Binding-site contacts:
Ligand atom N7 contacts residue PRO36 of chain 1.A at 3.7 Å.
Ligand atom OP1 contacts residue ASN195 of chain 1.B at 3.5 Å (h-bond).
Ligand atom O5' contacts residue TYR226 of chain 1.B at 3.6 Å.
Ligand atom P contacts residue ARG51 of chain 1.B at 3.6 Å.
Ligand atom N1 contacts residue PRO218 of chain 1.B at 3.5 Å.
Ligand atom C8 contacts residue TYR226 of chain 1.B at 3.6 Å (hydrophobic).
Ligand atom N6 contacts residue PRO37 of chain 1.A at 3.0 Å (h-bond).
Ligand atom P contacts residue TYR197 of chain 1.B at 3.6 Å.
Ligand atom C2' contacts residue TYR226 of chain 1.B at 3.4 Å (hydrophobic).
Ligand atom N6 contacts residue PRO36 of chain 1.A at 3.4 Å (h-bond).
Ligand atom OP1 contacts residue ARG51 of chain 1.B at 2.9 Å (salt-bridge).
Ligand atom C2' contacts residue PRO255 of chain 1.B at 3.6 Å (hydrophobic).
Ligand atom OP2 contacts residue TYR226 of chain 1.B at 2.8 Å (h-bond).
Ligand atom C1' contacts residue PRO255 of chain 1.B at 3.6 Å (hydrophobic).
Ligand atom O4' contacts residue GLN48 of chain 1.B at 3.2 Å.
Ligand atom OP1 contacts residue MET82 of chain 1.B at 3.4 Å (h-bond).
Ligand atom C8 contacts residue ARG51 of chain 1.B at 3.5 Å.
Ligand atom C4 contacts residue LEU217 of chain 1.B at 3.7 Å (hydrophobic).
Ligand atom OP2 contacts residue ARG115 of chain 1.B at 3.5 Å (salt-bridge).
Ligand atom P contacts residue MET82 of chain 1.B at 3.5 Å.
Ligand atom C5 contacts residue ARG51 of chain 1.B at 3.6 Å.
Ligand atom P contacts residue TYR226 of chain 1.B at 3.6 Å.
Ligand atom C3' contacts residue TYR226 of chain 1.B at 3.3 Å (hydrophobic).
Ligand atom OP2 contacts residue MET82 of chain 1.B at 2.7 Å (h-bond).
Ligand atom OP1 contacts residue GLY83 of chain 1.B at 3.4 Å (h-bond).
Ligand atom O3' contacts residue PRO255 of chain 1.B at 2.8 Å (h-bond).
Ligand atom C3' contacts residue PRO255 of chain 1.B at 3.4 Å (hydrophobic).
Ligand atom OP1 contacts residue TYR197 of chain 1.B at 2.8 Å (h-bond).
Ligand atom OP2 contacts residue ARG51 of chain 1.B at 3.5 Å (salt-bridge).
Ligand atom C2 contacts residue ARG52 of chain 1.B at 3.5 Å.
Ligand atom O3' contacts residue HIS256 of chain 1.B at 3.2 Å.
Ligand atom N3 contacts residue GLN48 of chain 1.B at 3.6 Å.
Ligand atom O3' contacts residue HIS227 of chain 1.B at 2.9 Å.
Ligand atom C5' contacts residue TRP202 of chain 1.B at 3.4 Å (hydrophobic).
Ligand atom O5' contacts residue TYR197 of chain 1.B at 3.6 Å.
Ligand atom N7 contacts residue ARG51 of chain 1.B at 3.5 Å.
Ligand atom C2' contacts residue TYR226 of chain 1.B at 3.1 Å (hydrophobic).
Ligand atom N1 contacts residue ARG52 of chain 1.B at 3.3 Å (salt-bridge).
Ligand atom C4' contacts residue PRO255 of chain 1.B at 3.5 Å (hydrophobic).
Ligand atom C3' contacts residue HIS227 of chain 1.B at 3.4 Å.

The protein below binds the small molecule below.
Small molecule (SMILES): Cc1cn([C@H]2C[C@H](O[P](=O)(O)OC[C@H]3O[C@@H](n4cnc5c(N)ncnc54)C[C@@H]3O)[C@@H](CO[P](=O)(O)O[C@H]3C[C@H](n4cnc5c(=O)nc(N)[nH]c54)O[C@@H]3CO[P](=O)(O)O[C@H]3C[C@H](n4cnc5c(N)ncnc54)O[C@@H]3COP(=O)(O)O)O2)c(=O)[nH]c1=O

Sequence of chain 1.B:
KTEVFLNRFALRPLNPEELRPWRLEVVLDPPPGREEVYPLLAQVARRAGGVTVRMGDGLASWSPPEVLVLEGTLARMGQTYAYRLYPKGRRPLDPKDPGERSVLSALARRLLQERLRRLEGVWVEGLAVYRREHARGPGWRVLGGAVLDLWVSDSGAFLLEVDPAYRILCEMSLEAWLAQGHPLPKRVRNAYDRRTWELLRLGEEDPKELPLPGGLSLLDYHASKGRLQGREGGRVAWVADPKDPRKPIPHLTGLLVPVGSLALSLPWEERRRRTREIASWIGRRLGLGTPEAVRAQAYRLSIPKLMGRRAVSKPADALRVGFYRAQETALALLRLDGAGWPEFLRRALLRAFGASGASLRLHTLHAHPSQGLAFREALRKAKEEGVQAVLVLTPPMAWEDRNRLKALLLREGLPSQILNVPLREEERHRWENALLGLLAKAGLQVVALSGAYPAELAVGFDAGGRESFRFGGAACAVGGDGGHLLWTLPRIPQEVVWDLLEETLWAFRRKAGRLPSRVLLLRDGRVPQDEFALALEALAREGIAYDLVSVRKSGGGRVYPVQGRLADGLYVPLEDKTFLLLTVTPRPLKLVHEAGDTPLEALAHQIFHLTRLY

Sequence of chain 1.A:
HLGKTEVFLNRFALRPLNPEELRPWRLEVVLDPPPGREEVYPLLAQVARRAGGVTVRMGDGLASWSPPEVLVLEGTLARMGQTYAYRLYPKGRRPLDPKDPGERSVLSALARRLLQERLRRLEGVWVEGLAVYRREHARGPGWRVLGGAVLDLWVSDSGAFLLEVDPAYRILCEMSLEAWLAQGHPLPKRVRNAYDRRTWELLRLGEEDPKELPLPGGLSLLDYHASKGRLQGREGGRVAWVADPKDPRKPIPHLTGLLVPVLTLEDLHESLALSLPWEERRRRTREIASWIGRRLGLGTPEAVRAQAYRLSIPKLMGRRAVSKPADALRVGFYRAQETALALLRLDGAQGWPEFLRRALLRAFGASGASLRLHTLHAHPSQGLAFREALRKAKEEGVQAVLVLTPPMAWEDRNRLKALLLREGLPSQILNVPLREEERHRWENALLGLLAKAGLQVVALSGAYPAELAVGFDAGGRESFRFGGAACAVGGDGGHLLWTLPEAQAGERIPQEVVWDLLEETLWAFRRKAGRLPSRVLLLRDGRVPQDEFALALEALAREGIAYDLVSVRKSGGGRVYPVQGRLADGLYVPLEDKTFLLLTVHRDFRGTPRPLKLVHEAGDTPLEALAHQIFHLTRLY